Sequence of chain 1.D:
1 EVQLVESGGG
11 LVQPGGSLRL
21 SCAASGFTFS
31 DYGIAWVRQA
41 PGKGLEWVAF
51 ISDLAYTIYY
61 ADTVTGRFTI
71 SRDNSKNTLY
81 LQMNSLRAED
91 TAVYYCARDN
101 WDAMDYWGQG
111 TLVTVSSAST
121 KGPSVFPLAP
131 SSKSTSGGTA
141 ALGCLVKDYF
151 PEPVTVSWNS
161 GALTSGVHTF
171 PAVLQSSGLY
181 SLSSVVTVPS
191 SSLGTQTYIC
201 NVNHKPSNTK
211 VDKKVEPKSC

Sequence of chain 1.C:
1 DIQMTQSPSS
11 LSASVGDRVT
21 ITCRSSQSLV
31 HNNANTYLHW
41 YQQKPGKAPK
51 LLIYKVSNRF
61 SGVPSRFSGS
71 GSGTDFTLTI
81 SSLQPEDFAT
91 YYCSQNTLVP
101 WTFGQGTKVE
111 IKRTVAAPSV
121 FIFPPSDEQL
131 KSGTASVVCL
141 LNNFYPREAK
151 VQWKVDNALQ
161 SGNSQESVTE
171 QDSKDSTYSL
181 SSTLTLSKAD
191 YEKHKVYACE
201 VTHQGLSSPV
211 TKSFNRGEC

Binding-site contacts:
Ligand atom OE1 contacts residue ASN32 of chain 1.C at 3.0 Å (h-bond).
Ligand atom NH1 contacts residue ASN96 of chain 1.C at 3.0 Å (h-bond).
Ligand atom CB contacts residue ASN96 of chain 1.C at 3.3 Å.
Ligand atom NH1 contacts residue ASP102 of chain 1.D at 3.2 Å (salt-bridge).
Ligand atom CB contacts residue THR97 of chain 1.C at 3.5 Å.
Ligand atom O contacts residue HIS31 of chain 1.C at 2.7 Å (h-bond).
Ligand atom OG contacts residue ASN96 of chain 1.C at 2.2 Å (h-bond).
Ligand atom N contacts residue ASP53 of chain 1.D at 3.5 Å (salt-bridge).
Ligand atom O contacts residue LEU98 of chain 1.C at 3.0 Å.
Ligand atom N contacts residue GLN27 of chain 1.C at 3.0 Å (h-bond).
Ligand atom OD2 contacts residue TYR56 of chain 1.D at 3.1 Å.
Ligand atom CB contacts residue ASP53 of chain 1.D at 3.2 Å.
Ligand atom OE1 contacts residue HIS31 of chain 1.C at 3.5 Å (h-bond).
Ligand atom C contacts residue THR97 of chain 1.C at 3.5 Å.
Ligand atom O contacts residue TRP101 of chain 1.D at 3.3 Å (h-bond).
Ligand atom N contacts residue ASP53 of chain 1.D at 2.9 Å (salt-bridge).
Ligand atom N contacts residue THR97 of chain 1.C at 2.9 Å (h-bond).
Ligand atom OD2 contacts residue LEU54 of chain 1.D at 3.2 Å (h-bond).
Ligand atom CA contacts residue GLN27 of chain 1.C at 3.5 Å.
Ligand atom CD contacts residue THR57 of chain 1.D at 3.3 Å.
Ligand atom OE1 contacts residue THR57 of chain 1.D at 2.6 Å.
Ligand atom OG contacts residue ASP1 of chain 1.C at 3.0 Å.
Ligand atom N contacts residue TYR59 of chain 1.D at 2.8 Å (h-bond).
Ligand atom CB contacts residue TYR59 of chain 1.D at 3.3 Å (hydrophobic).
Ligand atom CB contacts residue TYR56 of chain 1.D at 3.4 Å (hydrophobic).
Ligand atom CZ contacts residue ASP99 of chain 1.D at 3.2 Å.
Ligand atom CG contacts residue LEU54 of chain 1.D at 3.5 Å (hydrophobic).
Ligand atom NH2 contacts residue ASP99 of chain 1.D at 2.7 Å (salt-bridge).
Ligand atom NE2 contacts residue VAL30 of chain 1.C at 3.4 Å (h-bond).
Ligand atom OD2 contacts residue SER52 of chain 1.D at 2.8 Å (h-bond).
Ligand atom CB contacts residue VAL99 of chain 1.C at 3.3 Å (hydrophobic).
Ligand atom NE2 contacts residue ASN32 of chain 1.C at 3.3 Å (h-bond).
Ligand atom NH1 contacts residue TRP101 of chain 1.D at 3.4 Å (h-bond).
Ligand atom O contacts residue LEU98 of chain 1.C at 3.1 Å.
Ligand atom OD1 contacts residue THR57 of chain 1.D at 3.5 Å.
Ligand atom CD contacts residue ASN32 of chain 1.C at 3.5 Å.
Ligand atom CA contacts residue THR97 of chain 1.C at 3.2 Å.
Ligand atom NH1 contacts residue ASP99 of chain 1.D at 3.0 Å (salt-bridge).
Ligand atom O contacts residue VAL99 of chain 1.C at 2.8 Å (h-bond).
Ligand atom CB contacts residue GLN27 of chain 1.C at 3.2 Å.

The small molecule below binds the protein below.
Small molecule (SMILES): CC(C)[C@@H](C=O)NC(=O)[C@H](CCCN=C(N)N)NC(=O)[C@H](CC(=O)O)NC(=O)[C@@H]1CCCN1C(=O)[C@H](C)NC(=O)[C@H](CCCN=C(N)N)NC(=O)[C@H](CCC(N)=O)NC(=O)[C@H](CO)NC(=O)[C@H](CCC(N)=O)NC(=O)[C@H](C)NC(=O)[C@@H](N)CO